A protein and the small-molecule ligand that binds it are described below.
Small molecule (SMILES): Cc1cc(C(=O)N[C@@H](CC(=O)N2CCC[C@@H]2c2ccccc2)C(=O)N[C@@H](C)c2ncc(-c3ccccc3F)[nH]2)no1

Sequence of chain 1.H:
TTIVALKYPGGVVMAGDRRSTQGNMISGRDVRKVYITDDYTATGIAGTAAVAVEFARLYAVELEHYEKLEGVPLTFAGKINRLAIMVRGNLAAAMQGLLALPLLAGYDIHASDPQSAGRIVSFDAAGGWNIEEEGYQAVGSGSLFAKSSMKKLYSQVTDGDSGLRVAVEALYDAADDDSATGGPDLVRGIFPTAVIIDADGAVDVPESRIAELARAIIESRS

Sequence of chain 1.N:
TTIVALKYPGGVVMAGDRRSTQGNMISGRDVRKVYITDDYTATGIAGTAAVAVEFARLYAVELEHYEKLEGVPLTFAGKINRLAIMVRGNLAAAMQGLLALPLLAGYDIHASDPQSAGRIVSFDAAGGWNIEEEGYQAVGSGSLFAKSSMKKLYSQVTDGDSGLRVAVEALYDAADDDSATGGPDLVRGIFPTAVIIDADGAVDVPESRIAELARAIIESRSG

Binding-site contacts:
Ligand atom N14 contacts residue SER20 of chain 1.N at 2.9 Å (h-bond).
Ligand atom C38 contacts residue GLY128 of chain 1.H at 3.2 Å.
Ligand atom C13 contacts residue ALA49 of chain 1.N at 3.4 Å (hydrophobic).
Ligand atom C34 contacts residue TRP129 of chain 1.H at 3.6 Å (hydrophobic).
Ligand atom C28 contacts residue ASP124 of chain 1.H at 3.6 Å.
Ligand atom F08 contacts residue VAL31 of chain 1.N at 3.2 Å.
Ligand atom C39 contacts residue PHE123 of chain 1.H at 3.6 Å (hydrophobic).
Ligand atom C31 contacts residue ASP124 of chain 1.H at 3.5 Å.
Ligand atom C10 contacts residue ALA52 of chain 1.N at 3.5 Å (hydrophobic).
Ligand atom N04 contacts residue GLY47 of chain 1.N at 2.6 Å (h-bond).
Ligand atom C33 contacts residue TRP129 of chain 1.H at 3.4 Å (hydrophobic).
Ligand atom O24 contacts residue ALA125 of chain 1.H at 3.6 Å (h-bond).
Ligand atom C12 contacts residue GLY47 of chain 1.N at 3.6 Å.
Ligand atom C02 contacts residue GLY47 of chain 1.N at 3.6 Å.
Ligand atom C05 contacts residue GLY47 of chain 1.N at 3.6 Å.
Ligand atom C03 contacts residue GLY47 of chain 1.N at 3.4 Å.
Ligand atom C36 contacts residue ASN130 of chain 1.H at 3.5 Å.
Ligand atom F08 contacts residue ALA49 of chain 1.N at 3.5 Å.
Ligand atom C38 contacts residue SER122 of chain 1.H at 3.5 Å.
Ligand atom N23 contacts residue ASP124 of chain 1.H at 3.3 Å.
Ligand atom O17 contacts residue ALA49 of chain 1.N at 3.0 Å (h-bond).
Ligand atom C36 contacts residue SER20 of chain 1.N at 3.6 Å.
Ligand atom N04 contacts residue ALA49 of chain 1.N at 3.7 Å.
Ligand atom C11 contacts residue LYS33 of chain 1.N at 3.6 Å.
Ligand atom O41 contacts residue SER27 of chain 1.N at 3.5 Å (h-bond).
Ligand atom C10 contacts residue LYS33 of chain 1.N at 3.5 Å.
Ligand atom N15 contacts residue THR21 of chain 1.N at 3.2 Å (h-bond).
Ligand atom C35 contacts residue VAL31 of chain 1.N at 3.5 Å (hydrophobic).
Ligand atom C35 contacts residue ASN130 of chain 1.H at 3.3 Å.
Ligand atom C05 contacts residue ALA49 of chain 1.N at 3.5 Å (hydrophobic).
Ligand atom C26 contacts residue LEU98 of chain 1.N at 3.6 Å (hydrophobic).
Ligand atom O24 contacts residue ALA126 of chain 1.H at 3.5 Å (h-bond).
Ligand atom N19 contacts residue ASP124 of chain 1.H at 3.0 Å (salt-bridge).
Ligand atom C07 contacts residue VAL31 of chain 1.N at 3.6 Å (hydrophobic).
Ligand atom C01 contacts residue THR21 of chain 1.N at 3.4 Å.
Ligand atom C11 contacts residue ILE45 of chain 1.N at 3.0 Å (hydrophobic).
Ligand atom C33 contacts residue ALA49 of chain 1.N at 3.6 Å (hydrophobic).
Ligand atom N14 contacts residue ALA49 of chain 1.N at 3.6 Å.
Ligand atom O41 contacts residue GLN22 of chain 1.N at 2.7 Å (h-bond).
Ligand atom C37 contacts residue ASN130 of chain 1.H at 3.6 Å.